This protein binds this small molecule.
Small molecule (SMILES): C[N+](C)(C)[O-]

Binding-site contacts:
Ligand atom CAD contacts residue ASP197 of chain 4.A at 4.1 Å.
Ligand atom CAA contacts residue ASP197 of chain 4.A at 4.2 Å.
Ligand atom NAC contacts residue ASP197 of chain 4.A at 4.4 Å.
Ligand atom OAE contacts residue ASP197 of chain 4.A at 3.4 Å (salt-bridge).
Ligand atom OAE contacts residue THR199 of chain 4.A at 4.0 Å.
Ligand atom OAE contacts residue LEU198 of chain 4.A at 3.3 Å (h-bond).

Sequence of chain 4.A:
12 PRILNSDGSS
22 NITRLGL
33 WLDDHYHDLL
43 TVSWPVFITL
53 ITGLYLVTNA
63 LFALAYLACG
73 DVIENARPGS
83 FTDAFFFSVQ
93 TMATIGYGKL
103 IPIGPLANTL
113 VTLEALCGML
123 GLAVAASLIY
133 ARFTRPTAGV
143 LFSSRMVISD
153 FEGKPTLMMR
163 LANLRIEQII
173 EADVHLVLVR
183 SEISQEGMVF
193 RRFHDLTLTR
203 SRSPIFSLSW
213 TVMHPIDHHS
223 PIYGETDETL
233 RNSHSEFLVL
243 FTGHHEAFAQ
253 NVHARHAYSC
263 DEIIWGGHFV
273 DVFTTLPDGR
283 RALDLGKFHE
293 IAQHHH